This protein binds this small molecule.
Small molecule (SMILES): CC(=O)N[C@@H]1[C@@H](O[C@@H]2O[C@H](CO)[C@H](O)[C@H](O[C@]3(C(=O)O)C[C@H](O)[C@@H](NC(C)=O)[C@H]([C@H](O)[C@H](O)CO)O3)[C@H]2O)[C@H](O)[C@@H](CO[C@]2(C(=O)O)C[C@H](O)[C@@H](NC(C)=O)[C@H]([C@H](O)[C@H](O)CO)O2)O[C@H]1O

Sequence of chain 9.E:
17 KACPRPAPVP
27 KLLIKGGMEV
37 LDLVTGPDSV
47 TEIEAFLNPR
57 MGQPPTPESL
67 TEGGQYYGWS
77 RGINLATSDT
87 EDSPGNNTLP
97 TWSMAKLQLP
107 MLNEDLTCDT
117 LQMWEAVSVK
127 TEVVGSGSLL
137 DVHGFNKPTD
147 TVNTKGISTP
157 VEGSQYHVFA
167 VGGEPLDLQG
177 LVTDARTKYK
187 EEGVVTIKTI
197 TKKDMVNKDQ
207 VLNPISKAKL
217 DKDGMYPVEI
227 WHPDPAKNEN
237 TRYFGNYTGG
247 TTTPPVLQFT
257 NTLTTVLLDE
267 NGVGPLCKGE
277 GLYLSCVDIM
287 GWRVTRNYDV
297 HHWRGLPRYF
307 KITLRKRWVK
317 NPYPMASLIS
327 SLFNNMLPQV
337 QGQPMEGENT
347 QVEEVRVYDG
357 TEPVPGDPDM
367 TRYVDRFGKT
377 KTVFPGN

Sequence of chain 9.D:
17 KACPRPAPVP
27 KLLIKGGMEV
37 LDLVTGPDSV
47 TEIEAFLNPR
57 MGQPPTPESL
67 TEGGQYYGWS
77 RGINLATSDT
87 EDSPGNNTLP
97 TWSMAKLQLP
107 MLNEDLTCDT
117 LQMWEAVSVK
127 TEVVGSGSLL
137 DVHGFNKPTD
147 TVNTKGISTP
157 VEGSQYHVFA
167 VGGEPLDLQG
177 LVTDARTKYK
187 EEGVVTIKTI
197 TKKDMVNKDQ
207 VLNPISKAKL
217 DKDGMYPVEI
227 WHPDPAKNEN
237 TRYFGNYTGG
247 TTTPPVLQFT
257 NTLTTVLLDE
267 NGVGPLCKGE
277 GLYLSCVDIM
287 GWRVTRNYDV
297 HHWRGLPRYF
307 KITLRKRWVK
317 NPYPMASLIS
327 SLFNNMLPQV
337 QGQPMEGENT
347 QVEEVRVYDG

Binding-site contacts:
Ligand atom C6 contacts residue ASN80 of chain 9.D at 4.3 Å.
Ligand atom O4 contacts residue HIS298 of chain 9.D at 2.7 Å (h-bond).
Ligand atom C2 contacts residue ARG77 of chain 9.D at 4.0 Å.
Ligand atom C3 contacts residue GLY78 of chain 9.D at 3.8 Å.
Ligand atom C5 contacts residue TYR72 of chain 9.D at 3.5 Å (hydrophobic).
Ligand atom C3 contacts residue ARG77 of chain 9.D at 3.3 Å.
Ligand atom C6 contacts residue ASN93 of chain 9.D at 3.4 Å.
Ligand atom C4 contacts residue TYR72 of chain 9.D at 3.4 Å (hydrophobic).
Ligand atom O1A contacts residue ARG77 of chain 9.D at 2.7 Å (salt-bridge).
Ligand atom C4 contacts residue VAL296 of chain 9.D at 4.2 Å (hydrophobic).
Ligand atom O1B contacts residue TYR72 of chain 9.D at 4.0 Å.
Ligand atom C3 contacts residue VAL296 of chain 9.D at 3.6 Å (hydrophobic).
Ligand atom O1A contacts residue GLY78 of chain 9.D at 3.8 Å.
Ligand atom O1A contacts residue LYS186 of chain 9.D at 4.3 Å.
Ligand atom C4 contacts residue GLY78 of chain 9.D at 3.9 Å.
Ligand atom O4 contacts residue ASN80 of chain 9.D at 4.1 Å.
Ligand atom C6 contacts residue THR94 of chain 9.D at 4.3 Å.
Ligand atom C4 contacts residue ARG77 of chain 9.D at 4.0 Å.
Ligand atom C8 contacts residue ARG77 of chain 9.D at 4.2 Å.
Ligand atom C1 contacts residue ARG77 of chain 9.D at 3.1 Å.
Ligand atom C11 contacts residue TYR72 of chain 9.D at 4.2 Å (hydrophobic).
Ligand atom O4 contacts residue VAL296 of chain 9.D at 3.9 Å.
Ligand atom O1B contacts residue ARG77 of chain 9.D at 2.4 Å (salt-bridge).
Ligand atom C1 contacts residue TYR72 of chain 9.D at 3.8 Å (hydrophobic).
Ligand atom O4 contacts residue THR291 of chain 9.D at 3.9 Å.
Ligand atom N5 contacts residue TYR72 of chain 9.D at 2.9 Å (h-bond).
Ligand atom O8 contacts residue TYR72 of chain 9.D at 3.4 Å (h-bond).
Ligand atom O1A contacts residue TYR72 of chain 9.D at 3.4 Å.
Ligand atom O4 contacts residue ARG77 of chain 9.D at 4.2 Å.
Ligand atom C4 contacts residue HIS298 of chain 9.D at 3.7 Å.
Ligand atom C2 contacts residue GLY78 of chain 9.D at 4.2 Å.
Ligand atom O3 contacts residue GLY78 of chain 9.D at 3.7 Å.
Ligand atom O8 contacts residue ARG77 of chain 9.D at 3.5 Å (salt-bridge).
Ligand atom C10 contacts residue TYR72 of chain 9.D at 4.0 Å (hydrophobic).
Ligand atom O4 contacts residue GLY78 of chain 9.D at 3.4 Å (h-bond).
Ligand atom C6 contacts residue TYR72 of chain 9.D at 3.7 Å (hydrophobic).
Ligand atom C5 contacts residue ASN93 of chain 9.D at 4.1 Å.
Ligand atom O4 contacts residue TYR72 of chain 9.D at 3.7 Å.
Ligand atom O6 contacts residue ASN93 of chain 9.D at 3.6 Å (h-bond).
Ligand atom C3 contacts residue HIS298 of chain 9.D at 3.8 Å.